Binding-site contacts:
Ligand atom C1 contacts residue TYR417 of chain 1.A at 3.6 Å (hydrophobic).
Ligand atom O5 contacts residue ASN406 of chain 1.A at 2.4 Å (h-bond).
Ligand atom C1 contacts residue PRO403 of chain 1.A at 3.8 Å (hydrophobic).
Ligand atom C3 contacts residue TYR417 of chain 1.A at 3.8 Å (hydrophobic).
Ligand atom O5 contacts residue TYR417 of chain 1.A at 4.2 Å.
Ligand atom C5 contacts residue TYR417 of chain 1.A at 4.1 Å (hydrophobic).
Ligand atom C5 contacts residue ASN406 of chain 1.A at 3.7 Å.
Ligand atom C2 contacts residue TYR417 of chain 1.A at 4.2 Å (hydrophobic).
Ligand atom N2 contacts residue TYR417 of chain 1.A at 4.1 Å.
Ligand atom C4 contacts residue ASN406 of chain 1.A at 4.1 Å.
Ligand atom C2 contacts residue ASN406 of chain 1.A at 2.4 Å.
Ligand atom C8 contacts residue ASN406 of chain 1.A at 3.4 Å.
Ligand atom O5 contacts residue PRO403 of chain 1.A at 3.6 Å.
Ligand atom C3 contacts residue ASN406 of chain 1.A at 3.7 Å.
Ligand atom O6 contacts residue PRO403 of chain 1.A at 3.4 Å.
Ligand atom C7 contacts residue ASN406 of chain 1.A at 3.5 Å.
Ligand atom N2 contacts residue ASN406 of chain 1.A at 2.8 Å (h-bond).
Ligand atom C1 contacts residue ASN406 of chain 1.A at 1.4 Å.
Ligand atom O7 contacts residue ASN406 of chain 1.A at 3.7 Å.
Ligand atom C6 contacts residue PRO403 of chain 1.A at 3.7 Å (hydrophobic).
Ligand atom C5 contacts residue PRO403 of chain 1.A at 4.4 Å (hydrophobic).

Sequence of chain 1.A:
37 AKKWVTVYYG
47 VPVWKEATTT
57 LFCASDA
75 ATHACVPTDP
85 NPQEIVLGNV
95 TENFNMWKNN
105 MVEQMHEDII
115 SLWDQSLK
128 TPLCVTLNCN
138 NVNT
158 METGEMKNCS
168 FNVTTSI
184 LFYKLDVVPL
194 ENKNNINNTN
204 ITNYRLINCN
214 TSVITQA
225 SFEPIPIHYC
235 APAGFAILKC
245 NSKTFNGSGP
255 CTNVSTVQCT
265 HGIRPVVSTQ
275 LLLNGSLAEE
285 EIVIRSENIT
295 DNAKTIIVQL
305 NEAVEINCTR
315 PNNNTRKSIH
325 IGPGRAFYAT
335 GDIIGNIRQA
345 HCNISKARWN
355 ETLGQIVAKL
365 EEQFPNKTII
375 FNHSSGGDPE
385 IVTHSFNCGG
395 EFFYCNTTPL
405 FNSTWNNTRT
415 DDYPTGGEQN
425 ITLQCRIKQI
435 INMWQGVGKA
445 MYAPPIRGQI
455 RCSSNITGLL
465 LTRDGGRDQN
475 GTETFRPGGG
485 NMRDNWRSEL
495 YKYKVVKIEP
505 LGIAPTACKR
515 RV

The protein below binds the small molecule below.
Small molecule (SMILES): CC(=O)N[C@@H]1[C@@H](O)[C@H](O)[C@@H](CO)O[C@H]1O